Binding-site contacts:
Ligand atom O6B contacts residue HIS94 of chain 12.B at 4.0 Å.
Ligand atom O6B contacts residue HIS155 of chain 12.B at 3.3 Å (h-bond).
Ligand atom OAH contacts residue THR4 of chain 12.B at 3.7 Å.
Ligand atom OAF contacts residue ARG157 of chain 12.B at 2.8 Å (salt-bridge).
Ligand atom C3 contacts residue LYS156 of chain 12.B at 4.0 Å.
Ligand atom O6B contacts residue LEU62 of chain 12.B at 4.0 Å.
Ligand atom C4 contacts residue LYS156 of chain 12.B at 4.0 Å.
Ligand atom O5 contacts residue LYS156 of chain 12.B at 3.4 Å.
Ligand atom C5 contacts residue HIS155 of chain 12.B at 4.0 Å.
Ligand atom SAG contacts residue THR4 of chain 12.B at 3.9 Å.
Ligand atom O3 contacts residue LYS156 of chain 12.B at 3.0 Å.
Ligand atom O6A contacts residue SER93 of chain 12.B at 3.2 Å.
Ligand atom C2 contacts residue ALA158 of chain 12.B at 3.7 Å (hydrophobic).
Ligand atom OAH contacts residue ASP3 of chain 12.B at 4.0 Å.
Ligand atom C3 contacts residue ARG157 of chain 12.B at 3.7 Å.
Ligand atom O4 contacts residue SER93 of chain 12.B at 3.0 Å (h-bond).
Ligand atom O5 contacts residue ARG157 of chain 12.B at 3.8 Å.
Ligand atom O6A contacts residue LEU62 of chain 12.B at 3.4 Å.
Ligand atom O4 contacts residue LYS156 of chain 12.B at 3.5 Å.
Ligand atom O5 contacts residue HIS155 of chain 12.B at 3.6 Å.
Ligand atom O6A contacts residue HIS155 of chain 12.B at 3.8 Å.
Ligand atom C6 contacts residue LEU62 of chain 12.B at 3.5 Å (hydrophobic).
Ligand atom C6 contacts residue HIS155 of chain 12.B at 3.4 Å.
Ligand atom OAF contacts residue ALA158 of chain 12.B at 3.3 Å.
Ligand atom OAF contacts residue THR4 of chain 12.B at 2.9 Å (h-bond).
Ligand atom O6A contacts residue HIS94 of chain 12.B at 3.2 Å (h-bond).
Ligand atom O3 contacts residue ARG157 of chain 12.B at 3.3 Å (salt-bridge).
Ligand atom C6 contacts residue SER93 of chain 12.B at 4.0 Å.
Ligand atom O5B contacts residue LYS156 of chain 12.B at 3.3 Å.
Ligand atom O4 contacts residue HIS155 of chain 12.B at 3.5 Å (h-bond).
Ligand atom C3 contacts residue ALA158 of chain 12.B at 4.0 Å (hydrophobic).
Ligand atom O6B contacts residue ARG157 of chain 12.B at 3.3 Å (salt-bridge).
Ligand atom O3 contacts residue ALA158 of chain 12.B at 3.0 Å (h-bond).
Ligand atom OAH contacts residue LEU2 of chain 12.B at 2.8 Å (h-bond).
Ligand atom O6B contacts residue LYS156 of chain 12.B at 3.3 Å.
Ligand atom C6 contacts residue HIS94 of chain 12.B at 3.9 Å.
Ligand atom OAH contacts residue ARG157 of chain 12.B at 3.1 Å (salt-bridge).
Ligand atom C5 contacts residue LEU62 of chain 12.B at 3.8 Å (hydrophobic).
Ligand atom SAG contacts residue ARG157 of chain 12.B at 3.6 Å (salt-bridge).
Ligand atom OBI contacts residue LYS156 of chain 12.B at 4.0 Å.

The small molecule below binds the protein below.
Small molecule (SMILES): O=C(O)[C@@H]1O[C@H](O[C@H]2[C@@H](OS(=O)(=O)O)O[C@@H](O)[C@H](NS(=O)(=O)O)[C@H]2O)[C@@H](OS(=O)(=O)O)[C@H](O)[C@@H]1O

Sequence of chain 12.B:
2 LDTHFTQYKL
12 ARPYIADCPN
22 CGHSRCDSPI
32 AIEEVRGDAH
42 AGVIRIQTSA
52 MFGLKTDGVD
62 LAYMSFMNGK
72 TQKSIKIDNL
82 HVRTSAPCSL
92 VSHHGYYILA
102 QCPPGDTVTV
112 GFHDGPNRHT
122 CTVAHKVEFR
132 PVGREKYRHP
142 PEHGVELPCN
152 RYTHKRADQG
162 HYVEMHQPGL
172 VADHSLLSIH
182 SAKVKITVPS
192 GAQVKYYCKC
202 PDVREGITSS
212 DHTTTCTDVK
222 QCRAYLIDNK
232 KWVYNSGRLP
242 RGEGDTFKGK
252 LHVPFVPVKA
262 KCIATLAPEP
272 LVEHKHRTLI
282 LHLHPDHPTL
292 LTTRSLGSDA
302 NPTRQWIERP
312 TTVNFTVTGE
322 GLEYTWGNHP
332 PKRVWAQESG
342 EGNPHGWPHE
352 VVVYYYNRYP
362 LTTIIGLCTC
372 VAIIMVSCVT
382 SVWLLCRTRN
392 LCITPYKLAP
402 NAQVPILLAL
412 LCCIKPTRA